Binding-site contacts:
Ligand atom OAT contacts residue GLY60 of chain 1.A at 4.2 Å.
Ligand atom CAK contacts residue LYS64 of chain 1.A at 4.1 Å.
Ligand atom B contacts residue ALA315 of chain 1.A at 4.2 Å.
Ligand atom CAK contacts residue ALA315 of chain 1.A at 4.1 Å (hydrophobic).
Ligand atom CAF contacts residue GLY317 of chain 1.A at 4.1 Å.
Ligand atom SAD contacts residue ALA315 of chain 1.A at 3.6 Å.
Ligand atom CAE contacts residue THR316 of chain 1.A at 3.6 Å.
Ligand atom OAI contacts residue ASN149 of chain 1.A at 2.9 Å (h-bond).
Ligand atom OAT contacts residue SER61 of chain 1.A at 2.4 Å (h-bond).
Ligand atom CAG contacts residue THR316 of chain 1.A at 4.0 Å.
Ligand atom CAS contacts residue LEU116 of chain 1.A at 3.9 Å (hydrophobic).
Ligand atom CAH contacts residue ASN149 of chain 1.A at 4.0 Å.
Ligand atom CAG contacts residue ALA315 of chain 1.A at 3.3 Å (hydrophobic).
Ligand atom CAL contacts residue SER61 of chain 1.A at 3.9 Å.
Ligand atom OAO contacts residue SER61 of chain 1.A at 2.4 Å (h-bond).
Ligand atom CAF contacts residue THR316 of chain 1.A at 4.2 Å.
Ligand atom CAB contacts residue THR316 of chain 1.A at 3.8 Å.
Ligand atom CAG contacts residue TYR218 of chain 1.A at 3.6 Å (hydrophobic).
Ligand atom SAD contacts residue THR316 of chain 1.A at 3.5 Å.
Ligand atom CAN contacts residue LEU116 of chain 1.A at 3.4 Å (hydrophobic).
Ligand atom OAI contacts residue TYR218 of chain 1.A at 3.5 Å.
Ligand atom CAH contacts residue TYR218 of chain 1.A at 3.8 Å (hydrophobic).
Ligand atom NAJ contacts residue TYR218 of chain 1.A at 4.0 Å.
Ligand atom OAO contacts residue TYR147 of chain 1.A at 2.6 Å (h-bond).
Ligand atom SAD contacts residue GLY317 of chain 1.A at 4.0 Å.
Ligand atom B contacts residue LYS64 of chain 1.A at 3.8 Å.
Ligand atom CAE contacts residue ALA315 of chain 1.A at 3.8 Å (hydrophobic).
Ligand atom OAT contacts residue GLY314 of chain 1.A at 3.6 Å.
Ligand atom NAJ contacts residue ALA315 of chain 1.A at 3.0 Å (h-bond).
Ligand atom CAM contacts residue ASN149 of chain 1.A at 4.0 Å.
Ligand atom CAK contacts residue SER61 of chain 1.A at 2.5 Å.
Ligand atom OAT contacts residue ALA315 of chain 1.A at 2.8 Å (h-bond).
Ligand atom CAC contacts residue GLY317 of chain 1.A at 3.6 Å.
Ligand atom CAH contacts residue ALA315 of chain 1.A at 3.6 Å (hydrophobic).
Ligand atom CAB contacts residue GLY317 of chain 1.A at 3.5 Å.
Ligand atom CAK contacts residue ASN149 of chain 1.A at 3.8 Å.
Ligand atom B contacts residue SER61 of chain 1.A at 1.5 Å.
Ligand atom NAJ contacts residue SER61 of chain 1.A at 3.2 Å (h-bond).
Ligand atom CAM contacts residue LEU116 of chain 1.A at 3.9 Å (hydrophobic).
Ligand atom B contacts residue TYR147 of chain 1.A at 3.5 Å.

Sequence of chain 1.A:
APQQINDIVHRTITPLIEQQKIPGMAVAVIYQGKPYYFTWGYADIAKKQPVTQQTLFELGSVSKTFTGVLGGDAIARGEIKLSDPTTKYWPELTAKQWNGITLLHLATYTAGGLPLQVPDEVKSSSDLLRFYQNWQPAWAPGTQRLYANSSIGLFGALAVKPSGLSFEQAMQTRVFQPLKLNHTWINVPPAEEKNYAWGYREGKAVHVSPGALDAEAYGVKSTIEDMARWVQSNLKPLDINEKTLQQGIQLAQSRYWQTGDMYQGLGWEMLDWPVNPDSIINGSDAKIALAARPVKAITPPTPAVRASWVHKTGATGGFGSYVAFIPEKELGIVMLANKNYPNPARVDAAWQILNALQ

This protein binds this small molecule.
Small molecule (SMILES): O=C(Cc1cccs1)N[C@H](B(O)O)c1cccc(C(=O)O)c1